Sequence of chain 1.C:
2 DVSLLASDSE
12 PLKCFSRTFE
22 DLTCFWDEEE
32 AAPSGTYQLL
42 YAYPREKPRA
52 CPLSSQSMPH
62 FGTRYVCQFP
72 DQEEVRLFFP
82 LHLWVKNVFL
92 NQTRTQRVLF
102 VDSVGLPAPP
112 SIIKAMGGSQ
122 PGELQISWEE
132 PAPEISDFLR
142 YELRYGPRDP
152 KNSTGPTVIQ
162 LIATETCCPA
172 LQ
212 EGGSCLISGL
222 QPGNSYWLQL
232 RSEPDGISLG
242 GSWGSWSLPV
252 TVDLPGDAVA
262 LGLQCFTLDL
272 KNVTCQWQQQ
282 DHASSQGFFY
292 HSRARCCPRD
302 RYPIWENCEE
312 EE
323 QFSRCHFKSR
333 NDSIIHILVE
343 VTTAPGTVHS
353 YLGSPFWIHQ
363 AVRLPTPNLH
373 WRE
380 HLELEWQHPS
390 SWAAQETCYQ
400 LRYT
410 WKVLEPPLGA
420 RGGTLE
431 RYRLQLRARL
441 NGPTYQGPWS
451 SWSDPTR

The small molecule below binds the protein below.
Small molecule (SMILES): CC(=O)N[C@@H]1[C@@H](O)[C@H](O)[C@@H](CO)O[C@H]1O

Binding-site contacts:
Ligand atom O5 contacts residue HIS328 of chain 1.C at 3.6 Å.
Ligand atom O5 contacts residue ASN273 of chain 1.C at 2.4 Å (h-bond).
Ligand atom C5 contacts residue HIS328 of chain 1.C at 4.4 Å.
Ligand atom C8 contacts residue ASN273 of chain 1.C at 4.0 Å.
Ligand atom N2 contacts residue ASN273 of chain 1.C at 2.9 Å (h-bond).
Ligand atom C7 contacts residue ASN273 of chain 1.C at 3.4 Å.
Ligand atom C2 contacts residue ASN273 of chain 1.C at 2.5 Å.
Ligand atom C8 contacts residue LYS272 of chain 1.C at 3.7 Å.
Ligand atom O7 contacts residue ASN273 of chain 1.C at 3.5 Å (h-bond).
Ligand atom C1 contacts residue ASN273 of chain 1.C at 1.4 Å.
Ligand atom C6 contacts residue HIS328 of chain 1.C at 3.8 Å.
Ligand atom C3 contacts residue ASN273 of chain 1.C at 3.8 Å.
Ligand atom C5 contacts residue ASN273 of chain 1.C at 3.7 Å.
Ligand atom C4 contacts residue ASN273 of chain 1.C at 4.2 Å.